Binding-site contacts:
Ligand atom C5 contacts residue ASP463 of chain 1.I at 3.5 Å.
Ligand atom C6 contacts residue ASP463 of chain 1.I at 4.1 Å.
Ligand atom O4 contacts residue ALA466 of chain 1.I at 4.2 Å.
Ligand atom O4 contacts residue ASP463 of chain 1.I at 3.0 Å (salt-bridge).
Ligand atom C2 contacts residue ASP463 of chain 1.I at 3.5 Å.
Ligand atom C3 contacts residue ASP463 of chain 1.I at 3.5 Å.
Ligand atom O3 contacts residue ASP463 of chain 1.I at 3.7 Å.
Ligand atom C1 contacts residue ASP463 of chain 1.I at 3.9 Å.
Ligand atom O3 contacts residue GLY462 of chain 1.I at 4.0 Å.
Ligand atom C4 contacts residue ASP463 of chain 1.I at 3.7 Å.
Ligand atom O1 contacts residue ASP463 of chain 1.I at 3.0 Å (salt-bridge).
Ligand atom O5 contacts residue ASP463 of chain 1.I at 4.2 Å.
Ligand atom O3 contacts residue ALA466 of chain 1.I at 3.5 Å.
Ligand atom C3 contacts residue ALA466 of chain 1.I at 3.7 Å (hydrophobic).
Ligand atom O4 contacts residue LYS470 of chain 1.I at 3.8 Å.
Ligand atom O6 contacts residue ASP463 of chain 1.I at 3.5 Å (salt-bridge).
Ligand atom O2 contacts residue ASP463 of chain 1.I at 2.6 Å (salt-bridge).
Ligand atom O2 contacts residue GLY462 of chain 1.I at 4.2 Å.

The protein below binds the small molecule below.
Small molecule (SMILES): OC[C@H]1O[C@H](O[C@H]2O[C@H](CO)[C@@H](O)[C@H](O)[C@H]2O)[C@H](O)[C@@H](O)[C@@H]1O

Sequence of chain 1.I:
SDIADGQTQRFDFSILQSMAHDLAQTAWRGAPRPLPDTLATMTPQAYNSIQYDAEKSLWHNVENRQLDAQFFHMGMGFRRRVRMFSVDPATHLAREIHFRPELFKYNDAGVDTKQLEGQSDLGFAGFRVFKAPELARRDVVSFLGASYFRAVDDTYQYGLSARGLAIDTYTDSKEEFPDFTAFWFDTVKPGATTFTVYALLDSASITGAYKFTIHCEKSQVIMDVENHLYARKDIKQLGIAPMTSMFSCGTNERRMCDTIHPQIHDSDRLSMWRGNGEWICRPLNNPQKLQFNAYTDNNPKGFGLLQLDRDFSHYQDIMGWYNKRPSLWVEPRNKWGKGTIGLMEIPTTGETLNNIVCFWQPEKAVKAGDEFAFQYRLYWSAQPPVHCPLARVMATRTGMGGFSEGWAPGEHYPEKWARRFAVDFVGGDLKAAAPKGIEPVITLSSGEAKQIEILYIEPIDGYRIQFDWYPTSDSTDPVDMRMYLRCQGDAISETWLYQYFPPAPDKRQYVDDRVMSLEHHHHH